Sequence of chain 1.A:
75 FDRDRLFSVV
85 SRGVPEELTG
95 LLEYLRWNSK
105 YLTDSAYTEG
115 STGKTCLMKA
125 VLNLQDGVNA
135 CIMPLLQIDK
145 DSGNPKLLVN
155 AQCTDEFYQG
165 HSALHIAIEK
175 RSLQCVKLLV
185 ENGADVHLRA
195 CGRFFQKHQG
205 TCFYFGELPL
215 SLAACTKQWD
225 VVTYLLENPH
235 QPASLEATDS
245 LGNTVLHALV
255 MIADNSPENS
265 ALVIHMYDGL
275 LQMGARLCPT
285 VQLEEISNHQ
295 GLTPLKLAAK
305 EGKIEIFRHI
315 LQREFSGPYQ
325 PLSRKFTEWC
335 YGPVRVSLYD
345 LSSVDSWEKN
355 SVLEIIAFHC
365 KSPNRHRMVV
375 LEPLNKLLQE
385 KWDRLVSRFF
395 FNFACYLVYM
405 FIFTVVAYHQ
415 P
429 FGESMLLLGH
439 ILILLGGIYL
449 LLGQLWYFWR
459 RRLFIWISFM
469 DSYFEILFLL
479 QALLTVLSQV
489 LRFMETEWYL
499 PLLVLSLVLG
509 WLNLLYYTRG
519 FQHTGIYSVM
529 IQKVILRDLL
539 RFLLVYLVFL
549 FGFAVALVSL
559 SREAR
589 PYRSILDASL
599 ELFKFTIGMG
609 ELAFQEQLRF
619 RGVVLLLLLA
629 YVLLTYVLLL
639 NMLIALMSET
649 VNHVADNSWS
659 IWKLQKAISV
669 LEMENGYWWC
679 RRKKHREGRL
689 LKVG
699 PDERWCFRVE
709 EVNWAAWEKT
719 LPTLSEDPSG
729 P

The protein below binds the small molecule below.
Small molecule (SMILES): C=C(C)[C@@H]1CCC(C)=C[C@H]1c1c(O)cc(CCCCC)cc1O

Sequence of chain 1.D:
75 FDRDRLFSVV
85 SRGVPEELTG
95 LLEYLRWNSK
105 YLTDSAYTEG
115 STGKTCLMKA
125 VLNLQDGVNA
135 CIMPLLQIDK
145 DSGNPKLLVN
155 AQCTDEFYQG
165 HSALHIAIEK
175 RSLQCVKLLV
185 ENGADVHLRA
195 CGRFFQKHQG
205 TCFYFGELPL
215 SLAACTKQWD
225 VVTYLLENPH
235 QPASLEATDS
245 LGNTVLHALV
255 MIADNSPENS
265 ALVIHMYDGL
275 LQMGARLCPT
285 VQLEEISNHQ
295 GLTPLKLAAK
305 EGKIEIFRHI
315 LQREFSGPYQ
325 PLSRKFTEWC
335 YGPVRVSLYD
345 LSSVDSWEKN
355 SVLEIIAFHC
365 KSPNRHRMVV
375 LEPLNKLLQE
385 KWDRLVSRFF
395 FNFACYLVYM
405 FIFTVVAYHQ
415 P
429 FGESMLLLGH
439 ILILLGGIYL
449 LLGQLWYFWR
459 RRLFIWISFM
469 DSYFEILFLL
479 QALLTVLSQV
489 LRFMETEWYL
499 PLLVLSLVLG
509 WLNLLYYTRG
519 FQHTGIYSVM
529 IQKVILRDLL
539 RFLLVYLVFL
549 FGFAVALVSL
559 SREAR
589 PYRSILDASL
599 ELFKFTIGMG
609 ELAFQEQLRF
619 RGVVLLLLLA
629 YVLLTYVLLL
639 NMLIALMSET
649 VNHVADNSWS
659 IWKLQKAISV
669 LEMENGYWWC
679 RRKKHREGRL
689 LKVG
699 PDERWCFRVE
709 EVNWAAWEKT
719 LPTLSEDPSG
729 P

Binding-site contacts:
Ligand atom C05 contacts residue TYR634 of chain 1.A at 3.8 Å (hydrophobic).
Ligand atom C06 contacts residue MET640 of chain 1.D at 3.8 Å (hydrophobic).
Ligand atom C11 contacts residue LEU631 of chain 1.A at 3.7 Å (hydrophobic).
Ligand atom C03 contacts residue PHE540 of chain 1.D at 3.7 Å (hydrophobic).
Ligand atom C15 contacts residue LEU541 of chain 1.D at 4.0 Å (hydrophobic).
Ligand atom C17 contacts residue LEU541 of chain 1.D at 3.7 Å (hydrophobic).
Ligand atom C22 contacts residue ILE533 of chain 1.D at 3.8 Å (hydrophobic).
Ligand atom C11 contacts residue VAL635 of chain 1.A at 3.6 Å (hydrophobic).
Ligand atom C16 contacts residue LEU631 of chain 1.A at 3.9 Å (hydrophobic).
Ligand atom C13 contacts residue LEU638 of chain 1.A at 3.8 Å (hydrophobic).
Ligand atom C19 contacts residue LEU631 of chain 1.A at 3.6 Å (hydrophobic).
Ligand atom C13 contacts residue LEU537 of chain 1.D at 3.7 Å (hydrophobic).
Ligand atom O01 contacts residue VAL635 of chain 1.A at 3.3 Å.
Ligand atom O02 contacts residue LEU537 of chain 1.D at 3.2 Å (h-bond).
Ligand atom O01 contacts residue TYR634 of chain 1.A at 3.5 Å.
Ligand atom C22 contacts residue LEU632 of chain 1.A at 4.0 Å (hydrophobic).
Ligand atom C06 contacts residue LEU637 of chain 1.D at 3.8 Å (hydrophobic).
Ligand atom C10 contacts residue LEU631 of chain 1.A at 3.8 Å (hydrophobic).
Ligand atom C16 contacts residue VAL635 of chain 1.A at 3.6 Å (hydrophobic).
Ligand atom C05 contacts residue LEU637 of chain 1.D at 3.8 Å (hydrophobic).
Ligand atom C13 contacts residue PHE540 of chain 1.D at 3.7 Å (hydrophobic).
Ligand atom C17 contacts residue LEU537 of chain 1.D at 3.5 Å (hydrophobic).
Ligand atom C05 contacts residue PHE540 of chain 1.D at 3.7 Å (hydrophobic).
Ligand atom O02 contacts residue LEU541 of chain 1.D at 3.6 Å.
Ligand atom O01 contacts residue LEU631 of chain 1.A at 2.5 Å (h-bond).
Ligand atom C12 contacts residue LEU537 of chain 1.D at 3.8 Å (hydrophobic).
Ligand atom C07 contacts residue TYR634 of chain 1.A at 4.0 Å (hydrophobic).
Ligand atom C20 contacts residue ILE533 of chain 1.D at 3.9 Å (hydrophobic).
Ligand atom C13 contacts residue MET640 of chain 1.D at 3.6 Å (hydrophobic).
Ligand atom O02 contacts residue PHE540 of chain 1.D at 3.2 Å.
Ligand atom C09 contacts residue LEU638 of chain 1.A at 3.9 Å (hydrophobic).
Ligand atom C14 contacts residue TYR544 of chain 1.D at 3.6 Å (hydrophobic).
Ligand atom C06 contacts residue TYR634 of chain 1.A at 3.8 Å (hydrophobic).
Ligand atom C19 contacts residue THR604 of chain 1.D at 4.0 Å.
Ligand atom C19 contacts residue PHE601 of chain 1.D at 3.9 Å (hydrophobic).
Ligand atom C18 contacts residue LEU541 of chain 1.D at 3.9 Å (hydrophobic).
Ligand atom C14 contacts residue LEU541 of chain 1.D at 3.8 Å (hydrophobic).
Ligand atom C06 contacts residue PHE540 of chain 1.D at 3.6 Å (hydrophobic).
Ligand atom C23 contacts residue ILE533 of chain 1.D at 3.8 Å (hydrophobic).
Ligand atom C14 contacts residue LEU631 of chain 1.A at 3.7 Å (hydrophobic).